Sequence of chain 1.B:
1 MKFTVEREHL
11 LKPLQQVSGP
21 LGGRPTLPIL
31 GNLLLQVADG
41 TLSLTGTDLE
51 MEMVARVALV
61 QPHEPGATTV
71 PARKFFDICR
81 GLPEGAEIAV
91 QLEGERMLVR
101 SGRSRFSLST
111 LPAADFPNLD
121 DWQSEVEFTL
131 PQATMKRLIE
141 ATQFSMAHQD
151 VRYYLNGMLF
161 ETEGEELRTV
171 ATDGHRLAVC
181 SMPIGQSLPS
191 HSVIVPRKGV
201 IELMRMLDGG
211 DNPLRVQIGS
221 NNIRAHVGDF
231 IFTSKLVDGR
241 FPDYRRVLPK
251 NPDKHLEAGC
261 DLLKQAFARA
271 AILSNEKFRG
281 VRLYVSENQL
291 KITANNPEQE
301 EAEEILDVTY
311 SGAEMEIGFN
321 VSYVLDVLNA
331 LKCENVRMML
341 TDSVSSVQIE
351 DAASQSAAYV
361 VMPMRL

Binding-site contacts:
Ligand atom C21 contacts residue ARG365 of chain 1.B at 4.0 Å.
Ligand atom C19 contacts residue ARG365 of chain 1.B at 3.6 Å.
Ligand atom O4 contacts residue GLU2 of chain 1.D at 3.3 Å (salt-bridge).
Ligand atom C20 contacts residue SER1 of chain 1.D at 2.9 Å.
Ligand atom C25 contacts residue SER1 of chain 1.D at 1.4 Å.
Ligand atom C22 contacts residue SER1 of chain 1.D at 3.6 Å.
Ligand atom C25 contacts residue ARG365 of chain 1.B at 4.3 Å.
Ligand atom C25 contacts residue GLU2 of chain 1.D at 3.8 Å.
Ligand atom O4 contacts residue SER1 of chain 1.D at 2.3 Å (h-bond).
Ligand atom C20 contacts residue ARG365 of chain 1.B at 3.3 Å.
Ligand atom C19 contacts residue SER1 of chain 1.D at 4.3 Å.
Ligand atom C21 contacts residue SER1 of chain 1.D at 2.4 Å.

Sequence of chain 1.D:
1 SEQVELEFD

This small molecule binds to this protein.
Small molecule (SMILES): CN(C)c1ccc2c(-c3ccc(C=O)cc3C(=O)[O-])c3ccc(=[N+](C)C)cc-3oc2c1